Binding-site contacts:
Ligand atom C8 contacts residue PRO116 of chain 1.B at 4.4 Å (hydrophobic).
Ligand atom N13 contacts residue PRO116 of chain 1.B at 4.2 Å.
Ligand atom C1 contacts residue ASP100 of chain 1.B at 4.4 Å.
Ligand atom C2 contacts residue GLY4 of chain 1.B at 3.5 Å.
Ligand atom C1 contacts residue GLY2 of chain 1.B at 4.4 Å.
Ligand atom N3 contacts residue ASP100 of chain 1.B at 3.4 Å (salt-bridge).
Ligand atom C3 contacts residue PHE5 of chain 1.B at 3.8 Å (hydrophobic).
Ligand atom C1 contacts residue VAL102 of chain 1.B at 4.2 Å (hydrophobic).
Ligand atom C7 contacts residue PRO116 of chain 1.B at 4.0 Å (hydrophobic).
Ligand atom C12 contacts residue PRO116 of chain 1.B at 4.2 Å (hydrophobic).
Ligand atom C4 contacts residue PRO116 of chain 1.B at 4.0 Å (hydrophobic).
Ligand atom C2 contacts residue VAL102 of chain 1.B at 4.2 Å (hydrophobic).
Ligand atom C1 contacts residue PHE5 of chain 1.B at 3.9 Å (hydrophobic).
Ligand atom N3 contacts residue VAL102 of chain 1.B at 4.1 Å.
Ligand atom N13 contacts residue ASP100 of chain 1.B at 4.1 Å.
Ligand atom C2 contacts residue PHE5 of chain 1.B at 3.4 Å (hydrophobic).
Ligand atom C2 contacts residue GLY2 of chain 1.B at 3.4 Å.

A small-molecule ligand and the protein it binds are described below.
Small molecule (SMILES): Cc1cc(-c2ccccc2)[nH]n1

Sequence of chain 1.B:
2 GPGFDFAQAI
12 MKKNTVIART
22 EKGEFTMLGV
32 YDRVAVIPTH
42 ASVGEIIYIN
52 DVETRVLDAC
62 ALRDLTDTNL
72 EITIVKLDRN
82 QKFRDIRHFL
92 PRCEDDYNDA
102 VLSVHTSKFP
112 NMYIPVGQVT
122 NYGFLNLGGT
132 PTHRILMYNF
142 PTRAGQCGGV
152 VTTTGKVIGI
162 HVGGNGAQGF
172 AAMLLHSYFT